The small molecule below binds the protein below.
Small molecule (SMILES): CC[C@H](C)[C@H](NC(=O)[C@@H](N)CC(C)C)C(=O)NCC(=O)N[C@@H](CCCN=C(N)N)C(=O)N[C@H](C=O)[C@@H](C)O

Binding-site contacts:
Ligand atom CA contacts residue LYS234 of chain 29.C at 2.5 Å.
Ligand atom NE contacts residue SER86 of chain 30.A at 3.6 Å.
Ligand atom CB contacts residue LYS234 of chain 29.C at 3.9 Å.
Ligand atom O contacts residue THR88 of chain 30.A at 3.7 Å.
Ligand atom NH2 contacts residue LYS97 of chain 30.A at 3.6 Å (salt-bridge).
Ligand atom CD contacts residue ASN101 of chain 30.A at 3.2 Å.
Ligand atom C contacts residue SER86 of chain 30.A at 3.6 Å.
Ligand atom CB contacts residue SER233 of chain 29.C at 4.1 Å.
Ligand atom NE contacts residue ASN101 of chain 30.A at 3.0 Å (h-bond).
Ligand atom N contacts residue LYS234 of chain 29.C at 1.5 Å.
Ligand atom CA contacts residue SER86 of chain 30.A at 4.0 Å.
Ligand atom C contacts residue LYS98 of chain 30.A at 3.7 Å.
Ligand atom CZ contacts residue ASN101 of chain 30.A at 3.7 Å.
Ligand atom NH2 contacts residue SER86 of chain 30.A at 3.5 Å (h-bond).
Ligand atom CG contacts residue SER86 of chain 30.A at 4.2 Å.
Ligand atom NH2 contacts residue PHE100 of chain 30.A at 2.8 Å (h-bond).
Ligand atom CZ contacts residue LEU87 of chain 30.A at 4.2 Å (hydrophobic).
Ligand atom C contacts residue LYS234 of chain 29.C at 3.0 Å.
Ligand atom CD2 contacts residue ILE84 of chain 30.A at 3.9 Å (hydrophobic).
Ligand atom NH2 contacts residue LYS98 of chain 30.A at 2.7 Å (salt-bridge).
Ligand atom O contacts residue LYS98 of chain 30.A at 3.8 Å.
Ligand atom NH1 contacts residue THR88 of chain 30.A at 3.8 Å.
Ligand atom O contacts residue SER86 of chain 30.A at 2.8 Å (h-bond).
Ligand atom NH2 contacts residue LEU87 of chain 30.A at 3.9 Å.
Ligand atom N contacts residue SER86 of chain 30.A at 4.0 Å.
Ligand atom N contacts residue LYS234 of chain 29.C at 3.6 Å.
Ligand atom CZ contacts residue LYS98 of chain 30.A at 3.7 Å.
Ligand atom CA contacts residue SER233 of chain 29.C at 3.6 Å.
Ligand atom CZ contacts residue PHE100 of chain 30.A at 4.1 Å (hydrophobic).
Ligand atom NH1 contacts residue LEU87 of chain 30.A at 3.9 Å.
Ligand atom NH2 contacts residue ASN101 of chain 30.A at 3.7 Å.
Ligand atom CZ contacts residue SER86 of chain 30.A at 3.2 Å.
Ligand atom CD contacts residue SER86 of chain 30.A at 3.5 Å.
Ligand atom CB contacts residue SER86 of chain 30.A at 3.9 Å.
Ligand atom C contacts residue THR88 of chain 30.A at 4.2 Å.
Ligand atom O contacts residue LYS234 of chain 29.C at 3.4 Å.
Ligand atom CD1 contacts residue ILE84 of chain 30.A at 4.0 Å (hydrophobic).
Ligand atom NH1 contacts residue SER86 of chain 30.A at 3.4 Å (h-bond).
Ligand atom NH1 contacts residue LYS98 of chain 30.A at 3.7 Å.
Ligand atom N contacts residue SER233 of chain 29.C at 3.0 Å (h-bond).

Sequence of chain 30.A:
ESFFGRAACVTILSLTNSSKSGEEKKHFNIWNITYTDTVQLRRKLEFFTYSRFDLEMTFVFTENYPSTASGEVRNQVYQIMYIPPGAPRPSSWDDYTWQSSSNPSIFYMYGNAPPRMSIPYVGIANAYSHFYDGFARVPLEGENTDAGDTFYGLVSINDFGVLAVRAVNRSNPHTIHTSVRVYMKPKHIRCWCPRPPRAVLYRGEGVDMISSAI

Sequence of chain 29.C:
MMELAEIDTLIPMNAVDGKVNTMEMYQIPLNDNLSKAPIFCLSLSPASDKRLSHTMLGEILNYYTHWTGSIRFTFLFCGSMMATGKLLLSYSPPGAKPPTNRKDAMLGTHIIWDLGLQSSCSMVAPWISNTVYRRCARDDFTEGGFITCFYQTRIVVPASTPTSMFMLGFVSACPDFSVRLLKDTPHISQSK